This small molecule binds to this protein.
Small molecule (SMILES): NCc1ccc(-c2cccnc2)o1

Binding-site contacts:
Ligand atom C_9 contacts residue THR283 of chain 1.B at 3.9 Å.
Ligand atom C10 contacts residue THR283 of chain 1.B at 4.0 Å.
Ligand atom C_7 contacts residue PHE187 of chain 1.B at 3.6 Å (hydrophobic).
Ligand atom C_5 contacts residue PHE96 of chain 1.B at 4.4 Å (hydrophobic).
Ligand atom C_4 contacts residue VAL95 of chain 1.B at 4.2 Å (hydrophobic).
Ligand atom N_1 contacts residue PHE96 of chain 1.B at 3.6 Å.
Ligand atom C_3 contacts residue ASN275 of chain 1.B at 3.4 Å.
Ligand atom C_3 contacts residue PHE89 of chain 1.B at 3.4 Å (hydrophobic).
Ligand atom C10 contacts residue GLY279 of chain 1.B at 4.4 Å.
Ligand atom C_6 contacts residue GLY279 of chain 1.B at 3.8 Å.
Ligand atom C_4 contacts residue ASN275 of chain 1.B at 3.8 Å.
Ligand atom C_2 contacts residue PHE96 of chain 1.B at 4.1 Å (hydrophobic).
Ligand atom C_5 contacts residue ILE278 of chain 1.B at 4.2 Å (hydrophobic).
Ligand atom C_7 contacts residue GLY279 of chain 1.B at 4.4 Å.
Ligand atom C_7 contacts residue PHE458 of chain 1.B at 3.5 Å (hydrophobic).
Ligand atom N_2 contacts residue HEM1 of chain 1.G at 2.2 Å.
Ligand atom N_1 contacts residue PHE89 of chain 1.B at 4.1 Å.
Ligand atom C10 contacts residue HEM1 of chain 1.G at 3.1 Å.
Ligand atom C_2 contacts residue ILE278 of chain 1.B at 3.8 Å (hydrophobic).
Ligand atom C_3 contacts residue PHE96 of chain 1.B at 3.6 Å (hydrophobic).
Ligand atom N_1 contacts residue VAL95 of chain 1.B at 4.2 Å.
Ligand atom C_2 contacts residue PHE89 of chain 1.B at 4.2 Å (hydrophobic).
Ligand atom O_1 contacts residue GLY279 of chain 1.B at 3.5 Å.
Ligand atom N_2 contacts residue GLY279 of chain 1.B at 3.4 Å (h-bond).
Ligand atom C_5 contacts residue GLY279 of chain 1.B at 4.1 Å.
Ligand atom C_9 contacts residue GLY279 of chain 1.B at 4.0 Å.
Ligand atom C_8 contacts residue PHE458 of chain 1.B at 3.9 Å (hydrophobic).
Ligand atom C_2 contacts residue PHE85 of chain 1.B at 3.7 Å (hydrophobic).
Ligand atom C_8 contacts residue ILE344 of chain 1.B at 3.8 Å (hydrophobic).
Ligand atom C_6 contacts residue PHE458 of chain 1.B at 4.3 Å (hydrophobic).
Ligand atom C_8 contacts residue PHE187 of chain 1.B at 3.8 Å (hydrophobic).
Ligand atom C_3 contacts residue ILE278 of chain 1.B at 4.1 Å (hydrophobic).
Ligand atom C_8 contacts residue THR283 of chain 1.B at 3.6 Å.
Ligand atom C_1 contacts residue PHE85 of chain 1.B at 3.8 Å (hydrophobic).
Ligand atom C_4 contacts residue PHE96 of chain 1.B at 4.1 Å (hydrophobic).
Ligand atom O_1 contacts residue LEU348 of chain 1.B at 4.4 Å.
Ligand atom N_2 contacts residue THR283 of chain 1.B at 4.0 Å.
Ligand atom C_1 contacts residue ILE278 of chain 1.B at 3.6 Å (hydrophobic).
Ligand atom N_1 contacts residue ASN275 of chain 1.B at 2.7 Å (h-bond).
Ligand atom C_4 contacts residue GLY279 of chain 1.B at 4.1 Å.

Sequence of chain 1.B:
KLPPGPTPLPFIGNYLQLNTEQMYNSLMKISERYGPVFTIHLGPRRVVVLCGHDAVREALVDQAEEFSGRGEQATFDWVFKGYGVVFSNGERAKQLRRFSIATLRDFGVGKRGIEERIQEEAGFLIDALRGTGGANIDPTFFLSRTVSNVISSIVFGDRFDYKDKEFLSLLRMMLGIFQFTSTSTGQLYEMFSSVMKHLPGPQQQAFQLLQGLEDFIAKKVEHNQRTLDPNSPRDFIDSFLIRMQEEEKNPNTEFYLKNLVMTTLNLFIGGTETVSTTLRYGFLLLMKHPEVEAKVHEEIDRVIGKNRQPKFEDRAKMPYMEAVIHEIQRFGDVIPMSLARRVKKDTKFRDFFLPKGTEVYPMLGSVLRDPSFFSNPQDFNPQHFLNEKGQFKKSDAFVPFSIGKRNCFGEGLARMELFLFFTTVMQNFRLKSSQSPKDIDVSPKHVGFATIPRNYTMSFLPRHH